A small-molecule ligand and the protein it binds are described below.
Small molecule (SMILES): NCC(N)=O

Binding-site contacts:
Ligand atom O1 contacts residue ASN44 of chain 1.A at 3.5 Å (h-bond).
Ligand atom C1 contacts residue ASN44 of chain 1.A at 3.4 Å.
Ligand atom O1 contacts residue GLU35 of chain 1.A at 4.3 Å.
Ligand atom N2 contacts residue ASN44 of chain 1.A at 3.8 Å.
Ligand atom N1 contacts residue ASN44 of chain 1.A at 3.9 Å.
Ligand atom O1 contacts residue GM11 of chain 1.D at 3.7 Å.
Ligand atom C2 contacts residue ASN44 of chain 1.A at 3.3 Å.

Sequence of chain 1.A:
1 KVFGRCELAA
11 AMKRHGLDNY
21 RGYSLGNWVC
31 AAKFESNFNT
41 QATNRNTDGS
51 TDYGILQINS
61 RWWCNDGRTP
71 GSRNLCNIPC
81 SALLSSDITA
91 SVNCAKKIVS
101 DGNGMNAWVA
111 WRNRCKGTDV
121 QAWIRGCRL